A small-molecule ligand and the protein it binds are described below.
Small molecule (SMILES): COc1ccc(CN2CCc3c(c(C(=O)NCc4ccccc4)nn3CCO)C2)c2ccccc12

Binding-site contacts:
Ligand atom CBE contacts residue PHE20 of chain 1.D at 3.9 Å (hydrophobic).
Ligand atom CAI contacts residue LYS41 of chain 1.D at 4.0 Å.
Ligand atom CAA contacts residue PHE37 of chain 1.D at 3.5 Å (hydrophobic).
Ligand atom CAE contacts residue ASN16 of chain 1.D at 3.5 Å.
Ligand atom CAL contacts residue PHE20 of chain 1.D at 3.5 Å (hydrophobic).
Ligand atom CAF contacts residue LEU38 of chain 1.D at 3.5 Å (hydrophobic).
Ligand atom CAF contacts residue ALA17 of chain 1.D at 3.9 Å (hydrophobic).
Ligand atom CAP contacts residue ASP23 of chain 1.D at 3.8 Å.
Ligand atom CAD contacts residue LEU38 of chain 1.D at 3.9 Å (hydrophobic).
Ligand atom CAL contacts residue PHE37 of chain 1.D at 3.7 Å (hydrophobic).
Ligand atom CAA contacts residue PHE20 of chain 1.D at 3.9 Å (hydrophobic).
Ligand atom CAO contacts residue GLU19 of chain 1.D at 3.5 Å.
Ligand atom CAD contacts residue ALA17 of chain 1.D at 4.0 Å (hydrophobic).
Ligand atom CAH contacts residue THR29 of chain 1.D at 3.5 Å.
Ligand atom CAI contacts residue ASN16 of chain 1.D at 3.4 Å.
Ligand atom CAD contacts residue ASN16 of chain 1.D at 3.8 Å.
Ligand atom CBB contacts residue PHE20 of chain 1.D at 3.7 Å (hydrophobic).
Ligand atom CAG contacts residue ARG25 of chain 1.D at 3.7 Å.
Ligand atom CAR contacts residue ASP23 of chain 1.D at 3.5 Å.
Ligand atom CAD contacts residue LEU43 of chain 1.D at 3.8 Å (hydrophobic).
Ligand atom CAG contacts residue VAL26 of chain 1.D at 4.0 Å (hydrophobic).
Ligand atom CBG contacts residue PHE20 of chain 1.D at 4.0 Å (hydrophobic).
Ligand atom CAH contacts residue ARG25 of chain 1.D at 3.4 Å.
Ligand atom CAK contacts residue PHE20 of chain 1.D at 3.7 Å (hydrophobic).
Ligand atom CAU contacts residue PHE20 of chain 1.D at 4.0 Å (hydrophobic).
Ligand atom OAX contacts residue THR29 of chain 1.D at 3.9 Å.
Ligand atom CAK contacts residue PHE37 of chain 1.D at 3.8 Å (hydrophobic).
Ligand atom CAF contacts residue LYS41 of chain 1.D at 3.9 Å.
Ligand atom CAJ contacts residue ASN16 of chain 1.D at 3.8 Å.
Ligand atom CAZ contacts residue ASN16 of chain 1.D at 3.7 Å.
Ligand atom CBD contacts residue PHE20 of chain 1.D at 3.8 Å (hydrophobic).
Ligand atom CAP contacts residue ARG25 of chain 1.D at 3.6 Å.
Ligand atom CAF contacts residue ASN16 of chain 1.D at 3.9 Å.
Ligand atom OAX contacts residue PHE20 of chain 1.D at 3.8 Å.
Ligand atom CAE contacts residue LYS41 of chain 1.D at 3.6 Å.
Ligand atom CAA contacts residue SER33 of chain 1.D at 3.7 Å.
Ligand atom CAD contacts residue LYS41 of chain 1.D at 3.6 Å.
Ligand atom OAB contacts residue PHE37 of chain 1.D at 3.5 Å.
Ligand atom CAN contacts residue THR29 of chain 1.D at 3.4 Å.
Ligand atom CAH contacts residue VAL26 of chain 1.D at 3.9 Å (hydrophobic).

Sequence of chain 1.D:
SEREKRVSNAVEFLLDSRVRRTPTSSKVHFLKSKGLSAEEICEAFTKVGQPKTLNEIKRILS